Binding-site contacts:
Ligand atom CAI contacts residue LEU222 of chain 1.B at 3.6 Å (hydrophobic).
Ligand atom CAT contacts residue LEU159 of chain 1.B at 3.9 Å (hydrophobic).
Ligand atom OAF contacts residue SER157 of chain 1.B at 3.8 Å.
Ligand atom CAS contacts residue GLN167 of chain 1.B at 3.5 Å.
Ligand atom OAB contacts residue NAP1 of chain 1.F at 3.7 Å.
Ligand atom CAG contacts residue THR260 of chain 1.B at 3.8 Å.
Ligand atom OAF contacts residue PRO200 of chain 1.B at 3.2 Å (h-bond).
Ligand atom CAV contacts residue LEU159 of chain 1.B at 3.9 Å (hydrophobic).
Ligand atom CAL contacts residue NAP1 of chain 1.F at 3.6 Å.
Ligand atom CAH contacts residue GLY158 of chain 1.B at 3.7 Å.
Ligand atom OAC contacts residue GLY201 of chain 1.B at 3.6 Å.
Ligand atom OAF contacts residue GLY158 of chain 1.B at 3.2 Å (h-bond).
Ligand atom CAW contacts residue LEU222 of chain 1.B at 3.7 Å (hydrophobic).
Ligand atom CAL contacts residue SER202 of chain 1.B at 4.0 Å.
Ligand atom CAJ contacts residue MET113 of chain 1.B at 3.6 Å (hydrophobic).
Ligand atom CAP contacts residue GLY158 of chain 1.B at 3.9 Å.
Ligand atom CAA contacts residue MET113 of chain 1.B at 3.7 Å (hydrophobic).
Ligand atom CAV contacts residue LEU222 of chain 1.B at 3.9 Å (hydrophobic).
Ligand atom OAC contacts residue SER202 of chain 1.B at 3.7 Å.
Ligand atom CAI contacts residue LEU159 of chain 1.B at 3.5 Å (hydrophobic).
Ligand atom OAB contacts residue MET111 of chain 1.B at 3.5 Å.
Ligand atom OAE contacts residue GLN167 of chain 1.B at 3.0 Å (h-bond).
Ligand atom CAH contacts residue THR260 of chain 1.B at 3.5 Å.
Ligand atom CAP contacts residue LEU159 of chain 1.B at 3.8 Å (hydrophobic).
Ligand atom OAC contacts residue NAP1 of chain 1.F at 3.1 Å.
Ligand atom CAO contacts residue GLN167 of chain 1.B at 3.0 Å.
Ligand atom CAH contacts residue LEU159 of chain 1.B at 3.9 Å (hydrophobic).
Ligand atom CAW contacts residue LEU159 of chain 1.B at 3.6 Å (hydrophobic).
Ligand atom CAM contacts residue NAP1 of chain 1.F at 3.7 Å.
Ligand atom CAX contacts residue LEU159 of chain 1.B at 3.6 Å (hydrophobic).
Ligand atom OAD contacts residue LEU222 of chain 1.B at 3.9 Å.
Ligand atom CAQ contacts residue LEU219 of chain 1.B at 3.7 Å (hydrophobic).
Ligand atom CAR contacts residue LEU159 of chain 1.B at 3.9 Å (hydrophobic).
Ligand atom OAF contacts residue GLY201 of chain 1.B at 3.2 Å.
Ligand atom OAC contacts residue SER157 of chain 1.B at 3.8 Å.
Ligand atom CAG contacts residue VAL162 of chain 1.B at 3.7 Å (hydrophobic).
Ligand atom OAF contacts residue LEU159 of chain 1.B at 3.7 Å.
Ligand atom OAC contacts residue PRO200 of chain 1.B at 3.9 Å.
Ligand atom CAS contacts residue LEU219 of chain 1.B at 3.7 Å (hydrophobic).
Ligand atom CAJ contacts residue GLN167 of chain 1.B at 3.3 Å.

Sequence of chain 1.B:
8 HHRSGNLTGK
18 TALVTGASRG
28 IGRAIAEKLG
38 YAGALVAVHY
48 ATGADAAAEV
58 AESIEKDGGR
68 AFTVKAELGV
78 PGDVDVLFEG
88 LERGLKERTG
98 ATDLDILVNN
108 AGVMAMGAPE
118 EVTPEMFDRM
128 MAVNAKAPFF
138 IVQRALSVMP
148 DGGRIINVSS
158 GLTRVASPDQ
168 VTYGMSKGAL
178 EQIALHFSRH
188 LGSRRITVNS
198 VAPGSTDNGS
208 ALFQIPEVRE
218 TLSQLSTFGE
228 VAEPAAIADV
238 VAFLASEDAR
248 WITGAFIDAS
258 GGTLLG

The small molecule below binds the protein below.
Small molecule (SMILES): Cc1cc(O)c2c(c1)CC(=O)C1=C2C(=O)c2cccc(O)c2C1=O